Binding-site contacts:
Ligand atom O4 contacts residue MG1 of chain 1.IA at 4.0 Å.
Ligand atom C1 contacts residue ARG210 of chain 1.F at 4.3 Å.
Ligand atom O1 contacts residue MG1 of chain 1.IA at 2.3 Å.
Ligand atom O1 contacts residue GLU188 of chain 1.F at 2.8 Å (salt-bridge).
Ligand atom C1 contacts residue GLU188 of chain 1.F at 3.6 Å.
Ligand atom O2 contacts residue GLU188 of chain 1.F at 3.1 Å (salt-bridge).
Ligand atom O2 contacts residue MG1 of chain 1.IA at 1.9 Å.
Ligand atom O4 contacts residue ALA209 of chain 1.F at 4.3 Å.
Ligand atom C2 contacts residue MG1 of chain 1.IA at 2.9 Å.
Ligand atom O1 contacts residue GLY211 of chain 1.F at 3.7 Å.
Ligand atom O4 contacts residue MET207 of chain 1.F at 4.3 Å.
Ligand atom C1 contacts residue GLY211 of chain 1.F at 3.7 Å.
Ligand atom O4 contacts residue LYS186 of chain 1.F at 3.7 Å.
Ligand atom O2 contacts residue ASP212 of chain 1.F at 3.7 Å.
Ligand atom O3 contacts residue ASP212 of chain 1.F at 3.9 Å.
Ligand atom O1 contacts residue ASP212 of chain 1.F at 2.8 Å (salt-bridge).
Ligand atom O2 contacts residue LYS186 of chain 1.F at 2.8 Å (salt-bridge).
Ligand atom C1 contacts residue ALA209 of chain 1.F at 3.6 Å (hydrophobic).
Ligand atom O4 contacts residue MET276 of chain 1.F at 4.3 Å.
Ligand atom C2 contacts residue THR244 of chain 1.F at 4.0 Å.
Ligand atom O3 contacts residue ALA209 of chain 1.F at 3.4 Å.
Ligand atom C2 contacts residue GLU188 of chain 1.F at 3.8 Å.
Ligand atom O4 contacts residue ARG87 of chain 1.F at 4.0 Å.
Ligand atom O3 contacts residue GLY211 of chain 1.F at 2.9 Å (h-bond).
Ligand atom C1 contacts residue MG1 of chain 1.IA at 3.0 Å.
Ligand atom C2 contacts residue ASP212 of chain 1.F at 4.4 Å.
Ligand atom O1 contacts residue ALA209 of chain 1.F at 3.5 Å (h-bond).
Ligand atom C1 contacts residue ASP212 of chain 1.F at 3.8 Å.
Ligand atom C1 contacts residue THR244 of chain 1.F at 3.6 Å.
Ligand atom O3 contacts residue MG1 of chain 1.IA at 4.2 Å.
Ligand atom C2 contacts residue ALA209 of chain 1.F at 3.8 Å (hydrophobic).
Ligand atom O4 contacts residue THR244 of chain 1.F at 3.5 Å (h-bond).
Ligand atom O2 contacts residue ALA209 of chain 1.F at 4.2 Å.
Ligand atom C2 contacts residue LYS186 of chain 1.F at 3.6 Å.
Ligand atom O3 contacts residue ARG210 of chain 1.F at 3.6 Å (salt-bridge).
Ligand atom O3 contacts residue THR244 of chain 1.F at 2.6 Å (h-bond).

Sequence of chain 1.F:
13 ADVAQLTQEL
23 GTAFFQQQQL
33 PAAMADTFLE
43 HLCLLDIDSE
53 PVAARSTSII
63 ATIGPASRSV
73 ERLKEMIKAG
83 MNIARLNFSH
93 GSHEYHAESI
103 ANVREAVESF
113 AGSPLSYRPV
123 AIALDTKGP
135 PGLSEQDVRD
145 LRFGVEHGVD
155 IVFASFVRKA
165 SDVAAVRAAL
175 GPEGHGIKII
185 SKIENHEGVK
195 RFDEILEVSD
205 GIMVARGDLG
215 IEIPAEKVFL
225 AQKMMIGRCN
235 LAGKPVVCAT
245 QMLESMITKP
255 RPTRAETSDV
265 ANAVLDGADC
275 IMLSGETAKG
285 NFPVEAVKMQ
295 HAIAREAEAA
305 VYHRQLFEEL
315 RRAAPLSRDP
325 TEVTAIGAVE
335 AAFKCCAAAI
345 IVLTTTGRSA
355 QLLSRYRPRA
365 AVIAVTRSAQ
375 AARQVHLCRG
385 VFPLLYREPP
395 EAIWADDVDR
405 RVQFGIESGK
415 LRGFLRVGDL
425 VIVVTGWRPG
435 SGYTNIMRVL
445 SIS

The small molecule below binds the protein below.
Small molecule (SMILES): O=C([O-])C(=O)[O-]